Binding-site contacts:
Ligand atom O1 contacts residue TRP26 of chain 1.F at 3.0 Å (h-bond).
Ligand atom C6 contacts residue THR67 of chain 1.F at 3.8 Å.
Ligand atom O5 contacts residue ASN66 of chain 1.F at 3.2 Å (h-bond).
Ligand atom C2 contacts residue GLN23 of chain 1.F at 3.6 Å.
Ligand atom O4 contacts residue HIS68 of chain 1.F at 3.7 Å.
Ligand atom O6 contacts residue HIS68 of chain 1.F at 3.3 Å (h-bond).
Ligand atom C2 contacts residue ASN63 of chain 1.E at 3.4 Å.
Ligand atom O6 contacts residue ASP113 of chain 1.F at 2.6 Å (salt-bridge).
Ligand atom C6 contacts residue GLY65 of chain 1.E at 3.9 Å.
Ligand atom C6 contacts residue ASP113 of chain 1.F at 3.8 Å.
Ligand atom O4 contacts residue ASP113 of chain 1.F at 3.3 Å (salt-bridge).
Ligand atom C2 contacts residue TRP26 of chain 1.F at 4.0 Å (hydrophobic).
Ligand atom O2 contacts residue ASN63 of chain 1.E at 2.4 Å (h-bond).
Ligand atom C4 contacts residue GLY65 of chain 1.E at 4.0 Å.
Ligand atom C6 contacts residue ASN66 of chain 1.F at 3.8 Å.
Ligand atom O4 contacts residue TRP117 of chain 1.F at 3.2 Å (h-bond).
Ligand atom O2 contacts residue ILE64 of chain 1.E at 3.7 Å.
Ligand atom C3 contacts residue ASN63 of chain 1.E at 3.3 Å.
Ligand atom O3 contacts residue ASN63 of chain 1.E at 2.7 Å (h-bond).
Ligand atom O6 contacts residue THR67 of chain 1.F at 3.5 Å.
Ligand atom O1 contacts residue ASN66 of chain 1.F at 2.6 Å (h-bond).
Ligand atom C6 contacts residue HIS68 of chain 1.F at 4.1 Å.
Ligand atom O4 contacts residue PRO69 of chain 1.F at 3.3 Å.
Ligand atom C1 contacts residue ALA66 of chain 1.E at 4.1 Å (hydrophobic).
Ligand atom O4 contacts residue THR67 of chain 1.F at 4.0 Å.
Ligand atom O4 contacts residue ASN63 of chain 1.E at 4.0 Å.
Ligand atom O1 contacts residue GLN32 of chain 1.F at 3.1 Å (h-bond).
Ligand atom O2 contacts residue GLY65 of chain 1.E at 3.5 Å (h-bond).
Ligand atom C3 contacts residue GLN23 of chain 1.F at 3.7 Å.
Ligand atom O1 contacts residue GLN23 of chain 1.F at 3.5 Å (h-bond).
Ligand atom C5 contacts residue GLY65 of chain 1.E at 3.9 Å.
Ligand atom C5 contacts residue THR67 of chain 1.F at 3.5 Å.
Ligand atom C1 contacts residue TRP26 of chain 1.F at 3.5 Å (hydrophobic).
Ligand atom O3 contacts residue GLN23 of chain 1.F at 4.0 Å.
Ligand atom O5 contacts residue GLY65 of chain 1.E at 3.1 Å (h-bond).
Ligand atom O3 contacts residue TRP117 of chain 1.F at 4.1 Å.
Ligand atom C5 contacts residue ASN66 of chain 1.F at 4.0 Å.
Ligand atom C4 contacts residue ASN63 of chain 1.E at 3.3 Å.
Ligand atom C1 contacts residue ASN66 of chain 1.F at 3.2 Å.
Ligand atom C1 contacts residue GLY65 of chain 1.E at 3.9 Å.

Sequence of chain 1.F:
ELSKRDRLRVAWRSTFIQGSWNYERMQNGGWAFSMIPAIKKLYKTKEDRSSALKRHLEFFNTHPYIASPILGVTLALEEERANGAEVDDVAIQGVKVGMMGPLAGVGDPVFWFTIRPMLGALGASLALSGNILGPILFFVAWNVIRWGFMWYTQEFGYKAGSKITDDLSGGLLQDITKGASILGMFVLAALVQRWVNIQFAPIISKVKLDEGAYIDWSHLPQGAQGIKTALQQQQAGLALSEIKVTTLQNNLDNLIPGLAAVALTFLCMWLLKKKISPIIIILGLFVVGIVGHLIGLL

Sequence of chain 1.E:
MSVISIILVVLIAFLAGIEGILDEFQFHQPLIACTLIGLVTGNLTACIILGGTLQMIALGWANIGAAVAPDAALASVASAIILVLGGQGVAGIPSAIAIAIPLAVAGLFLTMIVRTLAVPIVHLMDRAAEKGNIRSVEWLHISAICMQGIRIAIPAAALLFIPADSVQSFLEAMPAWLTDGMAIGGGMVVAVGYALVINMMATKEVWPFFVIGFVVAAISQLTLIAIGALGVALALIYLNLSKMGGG

A small-molecule ligand and the protein it binds are described below.
Small molecule (SMILES): OC[C@H]1O[C@H](O)[C@@H](O)[C@@H](O)[C@@H]1O